The small molecule below binds the protein below.
Small molecule (SMILES): Nc1ccn([C@@H]2O[C@H](CO[P](=O)(O)O[C@H]3[C@@H](O)[C@H](n4ccc(=O)[nH]c4=O)O[C@@H]3CO[P](=O)(O)O[C@H]3[C@@H](O)[C@H](n4ccc(N)nc4=O)O[C@@H]3CO[P](=O)(O)O[C@H]3[C@@H](O)[C@H](n4ccc(=O)[nH]c4=O)O[C@@H]3CO[P](=O)(O)O[C@H]3[C@@H](O)[C@H](n4cnc5c(=O)nc(N)[nH]c54)O[C@@H]3CO[P](=O)(O)O[C@H]3[C@@H](O)[C@H](n4cnc5c(N)ncnc54)O[C@@H]3CO)[C@@H](O)[C@H]2O)c(=O)n1

Sequence of chain 26.C:
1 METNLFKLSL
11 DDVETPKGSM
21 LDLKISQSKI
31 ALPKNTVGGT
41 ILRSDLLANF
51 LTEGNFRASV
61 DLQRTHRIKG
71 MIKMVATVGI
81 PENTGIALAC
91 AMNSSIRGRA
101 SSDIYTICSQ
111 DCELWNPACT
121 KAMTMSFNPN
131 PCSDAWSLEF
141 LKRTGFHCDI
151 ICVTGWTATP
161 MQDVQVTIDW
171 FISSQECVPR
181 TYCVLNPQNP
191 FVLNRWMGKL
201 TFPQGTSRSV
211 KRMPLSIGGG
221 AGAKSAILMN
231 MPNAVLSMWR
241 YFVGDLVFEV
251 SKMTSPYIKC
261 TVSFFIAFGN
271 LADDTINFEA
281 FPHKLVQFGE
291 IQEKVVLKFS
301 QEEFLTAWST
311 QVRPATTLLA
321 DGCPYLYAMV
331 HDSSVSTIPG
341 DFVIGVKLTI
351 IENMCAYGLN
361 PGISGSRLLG

Binding-site contacts:
Ligand atom O4' contacts residue ARG180 of chain 26.C at 4.0 Å.
Ligand atom N6 contacts residue THR349 of chain 26.C at 3.9 Å.
Ligand atom N1 contacts residue VAL192 of chain 26.C at 4.0 Å.
Ligand atom O3' contacts residue THR124 of chain 26.C at 4.2 Å.
Ligand atom C4 contacts residue VAL192 of chain 26.C at 3.9 Å (hydrophobic).
Ligand atom C5' contacts residue SER126 of chain 26.C at 3.9 Å.
Ligand atom O2 contacts residue GLU113 of chain 26.C at 4.2 Å.
Ligand atom OP1 contacts residue SER126 of chain 26.C at 2.8 Å (h-bond).
Ligand atom C4' contacts residue SER126 of chain 26.C at 3.4 Å.
Ligand atom N3 contacts residue ARG180 of chain 26.C at 4.0 Å.
Ligand atom OP1 contacts residue THR124 of chain 26.C at 3.8 Å.
Ligand atom C5' contacts residue THR124 of chain 26.C at 3.5 Å.
Ligand atom O3' contacts residue SER126 of chain 26.C at 3.3 Å.
Ligand atom C1' contacts residue ARG180 of chain 26.C at 3.7 Å.
Ligand atom N9 contacts residue PRO190 of chain 26.C at 4.1 Å.
Ligand atom O3' contacts residue MET125 of chain 26.C at 4.3 Å.
Ligand atom O2' contacts residue SER126 of chain 26.C at 3.6 Å (h-bond).
Ligand atom C3' contacts residue SER126 of chain 26.C at 4.3 Å.
Ligand atom OP1 contacts residue LYS73 of chain 26.C at 4.1 Å.
Ligand atom OP1 contacts residue THR124 of chain 26.C at 4.0 Å.
Ligand atom C2 contacts residue ARG180 of chain 26.C at 3.6 Å.
Ligand atom N3 contacts residue VAL192 of chain 26.C at 3.4 Å.
Ligand atom C8 contacts residue PRO190 of chain 26.C at 4.2 Å (hydrophobic).
Ligand atom O2' contacts residue ARG180 of chain 26.C at 3.9 Å.
Ligand atom C4' contacts residue PRO190 of chain 26.C at 4.3 Å (hydrophobic).
Ligand atom O4' contacts residue PRO190 of chain 26.C at 3.2 Å.
Ligand atom C1' contacts residue PRO190 of chain 26.C at 3.9 Å (hydrophobic).
Ligand atom C8 contacts residue ILE350 of chain 26.C at 4.1 Å (hydrophobic).
Ligand atom C4 contacts residue ILE350 of chain 26.C at 4.2 Å (hydrophobic).
Ligand atom N7 contacts residue ILE350 of chain 26.C at 3.8 Å.
Ligand atom C4' contacts residue THR124 of chain 26.C at 3.6 Å.
Ligand atom O4' contacts residue SER126 of chain 26.C at 4.3 Å.
Ligand atom C2 contacts residue VAL192 of chain 26.C at 3.7 Å (hydrophobic).
Ligand atom O2' contacts residue MET125 of chain 26.C at 3.6 Å.
Ligand atom C5 contacts residue ILE350 of chain 26.C at 3.6 Å (hydrophobic).
Ligand atom P contacts residue SER126 of chain 26.C at 3.7 Å.
Ligand atom O2' contacts residue THR124 of chain 26.C at 4.1 Å.
Ligand atom C6 contacts residue ILE350 of chain 26.C at 3.8 Å (hydrophobic).
Ligand atom N6 contacts residue ILE350 of chain 26.C at 4.0 Å.
Ligand atom O4' contacts residue THR124 of chain 26.C at 4.3 Å.